Binding-site contacts:
Ligand atom OXT contacts residue ARG168 of chain 1.E at 4.3 Å.
Ligand atom NE contacts residue THR175 of chain 1.E at 3.2 Å (h-bond).
Ligand atom NH1 contacts residue THR175 of chain 1.E at 3.7 Å.
Ligand atom O contacts residue MG1 of chain 1.VG at 2.8 Å.
Ligand atom NH1 contacts residue ARG164 of chain 1.E at 2.9 Å (salt-bridge).
Ligand atom OXT contacts residue MG1 of chain 1.VG at 4.2 Å.
Ligand atom CZ contacts residue ARG164 of chain 1.E at 4.1 Å.
Ligand atom NH1 contacts residue LEU176 of chain 1.E at 4.3 Å.
Ligand atom C contacts residue MG1 of chain 1.VG at 3.8 Å.
Ligand atom NH2 contacts residue ARG164 of chain 1.E at 4.5 Å.
Ligand atom CD contacts residue THR175 of chain 1.E at 3.9 Å.
Ligand atom CG contacts residue THR175 of chain 1.E at 4.1 Å.
Ligand atom CZ contacts residue THR175 of chain 1.E at 3.6 Å.

This protein binds this small molecule.
Small molecule (SMILES): NC(=[NH2+])NCCC[C@H](N)C(=O)O

Sequence of chain 1.E:
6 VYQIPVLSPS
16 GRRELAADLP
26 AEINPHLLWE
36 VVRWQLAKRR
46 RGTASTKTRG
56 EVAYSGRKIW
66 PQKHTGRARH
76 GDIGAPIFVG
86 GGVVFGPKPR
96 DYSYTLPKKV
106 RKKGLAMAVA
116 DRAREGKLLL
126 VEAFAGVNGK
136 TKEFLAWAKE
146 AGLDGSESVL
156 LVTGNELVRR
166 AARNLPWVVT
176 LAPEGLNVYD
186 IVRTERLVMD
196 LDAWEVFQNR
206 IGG